Binding-site contacts:
Ligand atom C8 contacts residue ASN100 of chain 1.F at 4.4 Å.
Ligand atom C2 contacts residue ASN100 of chain 1.F at 2.4 Å.
Ligand atom O5 contacts residue SER102 of chain 1.F at 3.0 Å (h-bond).
Ligand atom O7 contacts residue ASN100 of chain 1.F at 4.2 Å.
Ligand atom C1 contacts residue SER102 of chain 1.F at 3.1 Å.
Ligand atom C3 contacts residue ASN100 of chain 1.F at 3.8 Å.
Ligand atom C1 contacts residue ASN100 of chain 1.F at 1.4 Å.
Ligand atom N2 contacts residue ASN100 of chain 1.F at 2.9 Å (h-bond).
Ligand atom C5 contacts residue ASN100 of chain 1.F at 3.7 Å.
Ligand atom C7 contacts residue ASN100 of chain 1.F at 3.7 Å.
Ligand atom C6 contacts residue SER102 of chain 1.F at 4.3 Å.
Ligand atom O5 contacts residue ASN100 of chain 1.F at 2.4 Å (h-bond).
Ligand atom C4 contacts residue ASN100 of chain 1.F at 4.2 Å.
Ligand atom C5 contacts residue SER102 of chain 1.F at 3.8 Å.

Sequence of chain 1.F:
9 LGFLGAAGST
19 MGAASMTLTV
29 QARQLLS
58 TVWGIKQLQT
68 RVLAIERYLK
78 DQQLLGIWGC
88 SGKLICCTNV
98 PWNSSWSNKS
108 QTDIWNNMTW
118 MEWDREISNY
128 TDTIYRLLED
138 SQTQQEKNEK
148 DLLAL

This small molecule binds to this protein.
Small molecule (SMILES): CC(=O)N[C@@H]1[C@@H](O)[C@H](O)[C@@H](CO)O[C@H]1O